A protein and the small-molecule ligand that binds it are described below.
Small molecule (SMILES): CC(=O)N[C@@H]1[C@@H](O)[C@H](O)[C@@H](CO)O[C@H]1O

Binding-site contacts:
Ligand atom C4 contacts residue ASN126 of chain 1.R at 4.1 Å.
Ligand atom O7 contacts residue ASN126 of chain 1.R at 4.5 Å.
Ligand atom C8 contacts residue ASN126 of chain 1.R at 4.3 Å.
Ligand atom C3 contacts residue ASN126 of chain 1.R at 3.8 Å.
Ligand atom C8 contacts residue TYR127 of chain 1.R at 3.6 Å (hydrophobic).
Ligand atom C7 contacts residue ASN126 of chain 1.R at 4.0 Å.
Ligand atom C2 contacts residue ASN126 of chain 1.R at 2.5 Å.
Ligand atom N2 contacts residue ASN126 of chain 1.R at 3.2 Å (h-bond).
Ligand atom C8 contacts residue GLU123 of chain 1.R at 3.4 Å.
Ligand atom O5 contacts residue ASN126 of chain 1.R at 2.2 Å (h-bond).
Ligand atom C7 contacts residue TYR127 of chain 1.R at 4.0 Å (hydrophobic).
Ligand atom O6 contacts residue ASN126 of chain 1.R at 4.3 Å.
Ligand atom O7 contacts residue TYR127 of chain 1.R at 3.7 Å.
Ligand atom C5 contacts residue ASN126 of chain 1.R at 3.6 Å.
Ligand atom C1 contacts residue ASN126 of chain 1.R at 1.4 Å.

Sequence of chain 1.R:
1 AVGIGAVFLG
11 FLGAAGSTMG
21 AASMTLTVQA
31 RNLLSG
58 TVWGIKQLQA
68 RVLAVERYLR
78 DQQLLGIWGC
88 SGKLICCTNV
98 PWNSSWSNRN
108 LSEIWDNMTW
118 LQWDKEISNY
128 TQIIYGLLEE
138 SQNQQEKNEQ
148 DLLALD